Sequence of chain 12.A:
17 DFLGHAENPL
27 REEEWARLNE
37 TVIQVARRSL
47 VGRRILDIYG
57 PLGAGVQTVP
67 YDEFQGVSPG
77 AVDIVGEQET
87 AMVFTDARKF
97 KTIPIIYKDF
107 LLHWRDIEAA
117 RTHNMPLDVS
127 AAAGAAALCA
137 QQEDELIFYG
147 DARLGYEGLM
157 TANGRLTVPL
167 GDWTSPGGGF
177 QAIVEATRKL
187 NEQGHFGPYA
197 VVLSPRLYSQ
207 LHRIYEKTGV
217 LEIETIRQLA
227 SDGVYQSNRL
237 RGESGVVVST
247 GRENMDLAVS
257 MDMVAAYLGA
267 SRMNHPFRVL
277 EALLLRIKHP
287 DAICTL

The small molecule below binds the protein below.
Small molecule (SMILES): CC(C)C[C@H](NC(=O)CN)C(=O)N[C@H](C(=O)N[C@H](C(=O)NCC(=O)N[C@@H](CO)C(=O)N[C@@H](CC(C)C)C(=O)N[C@@H](CCCN=C(N)N)C(=O)NCC=O)C(C)C)[C@@H](C)O

Binding-site contacts:
Ligand atom N contacts residue ARG49 of chain 12.A at 3.0 Å (salt-bridge).
Ligand atom O contacts residue ARG49 of chain 12.A at 3.1 Å (salt-bridge).
Ligand atom C contacts residue ASP258 of chain 12.A at 3.6 Å.
Ligand atom CD2 contacts residue ASP258 of chain 12.A at 3.5 Å.
Ligand atom O contacts residue ILE39 of chain 12.A at 3.6 Å.
Ligand atom OG1 contacts residue ASP258 of chain 12.A at 3.3 Å.
Ligand atom O contacts residue ARG50 of chain 12.A at 3.6 Å.
Ligand atom CA contacts residue ASP258 of chain 12.A at 3.5 Å.
Ligand atom CB contacts residue MET259 of chain 12.A at 3.8 Å (hydrophobic).
Ligand atom CB contacts residue ASP258 of chain 12.A at 3.5 Å.
Ligand atom C contacts residue ARG49 of chain 12.A at 3.4 Å.
Ligand atom CB contacts residue ARG49 of chain 12.A at 3.5 Å.
Ligand atom N contacts residue ARG49 of chain 12.A at 3.6 Å.
Ligand atom N contacts residue ASP258 of chain 12.A at 2.9 Å (salt-bridge).
Ligand atom CG2 contacts residue ALA42 of chain 12.A at 3.7 Å (hydrophobic).
Ligand atom CA contacts residue ASP258 of chain 12.A at 3.7 Å.
Ligand atom CD contacts residue ARG50 of chain 12.A at 3.6 Å.
Ligand atom CA contacts residue ASP258 of chain 12.A at 3.7 Å.
Ligand atom C contacts residue ILE39 of chain 12.A at 3.6 Å (hydrophobic).
Ligand atom NH2 contacts residue ARG50 of chain 12.A at 3.3 Å (salt-bridge).
Ligand atom OG1 contacts residue MET259 of chain 12.A at 2.8 Å (h-bond).
Ligand atom N contacts residue ARG49 of chain 12.A at 3.6 Å.
Ligand atom OG1 contacts residue ILE39 of chain 12.A at 3.5 Å.
Ligand atom CB contacts residue ILE39 of chain 12.A at 3.6 Å (hydrophobic).
Ligand atom CB contacts residue ASP258 of chain 12.A at 3.7 Å.
Ligand atom NE contacts residue ASP53 of chain 12.A at 3.7 Å.
Ligand atom NH1 contacts residue ASP228 of chain 12.A at 2.7 Å (salt-bridge).
Ligand atom N contacts residue ILE39 of chain 12.A at 3.7 Å.
Ligand atom N contacts residue ASP258 of chain 12.A at 3.0 Å (salt-bridge).
Ligand atom O contacts residue ARG43 of chain 12.A at 3.0 Å (salt-bridge).
Ligand atom N contacts residue ASP258 of chain 12.A at 2.8 Å (salt-bridge).
Ligand atom CG2 contacts residue MET259 of chain 12.A at 3.7 Å (hydrophobic).
Ligand atom CB contacts residue ARG50 of chain 12.A at 3.7 Å.
Ligand atom CD contacts residue LEU52 of chain 12.A at 3.5 Å (hydrophobic).
Ligand atom C contacts residue ASP258 of chain 12.A at 3.7 Å.
Ligand atom CA contacts residue ARG49 of chain 12.A at 3.5 Å.
Ligand atom NH1 contacts residue THR246 of chain 12.A at 3.0 Å (h-bond).
Ligand atom O contacts residue ARG43 of chain 12.A at 3.1 Å (salt-bridge).
Ligand atom CD2 contacts residue ARG43 of chain 12.A at 3.7 Å.
Ligand atom CA contacts residue ARG50 of chain 12.A at 3.5 Å.